Sequence of chain 1.D:
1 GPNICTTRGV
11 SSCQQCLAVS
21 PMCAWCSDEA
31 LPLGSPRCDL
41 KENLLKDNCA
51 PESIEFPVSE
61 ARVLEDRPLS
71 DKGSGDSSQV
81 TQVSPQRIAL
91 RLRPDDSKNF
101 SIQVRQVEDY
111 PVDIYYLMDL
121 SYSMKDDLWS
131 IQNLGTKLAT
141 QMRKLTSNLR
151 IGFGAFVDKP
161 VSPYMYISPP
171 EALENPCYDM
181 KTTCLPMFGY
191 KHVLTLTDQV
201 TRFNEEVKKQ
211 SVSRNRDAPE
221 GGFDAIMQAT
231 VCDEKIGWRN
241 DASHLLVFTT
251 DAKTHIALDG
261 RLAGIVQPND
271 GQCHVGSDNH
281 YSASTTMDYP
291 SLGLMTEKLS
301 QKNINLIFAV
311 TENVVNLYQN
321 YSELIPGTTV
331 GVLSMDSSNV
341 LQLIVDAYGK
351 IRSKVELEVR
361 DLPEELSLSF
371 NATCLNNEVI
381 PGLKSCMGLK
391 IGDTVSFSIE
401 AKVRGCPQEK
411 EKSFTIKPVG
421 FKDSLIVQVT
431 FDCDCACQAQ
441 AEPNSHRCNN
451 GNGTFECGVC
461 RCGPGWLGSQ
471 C

Binding-site contacts:
Ligand atom C1 contacts residue ASN99 of chain 1.D at 1.4 Å.
Ligand atom C4 contacts residue ASN99 of chain 1.D at 4.1 Å.
Ligand atom C7 contacts residue ASN99 of chain 1.D at 3.7 Å.
Ligand atom O7 contacts residue SER101 of chain 1.D at 3.1 Å (h-bond).
Ligand atom C3 contacts residue ASN99 of chain 1.D at 3.8 Å.
Ligand atom N2 contacts residue ASN99 of chain 1.D at 3.0 Å (h-bond).
Ligand atom O5 contacts residue ASN99 of chain 1.D at 2.3 Å (h-bond).
Ligand atom C7 contacts residue PHE100 of chain 1.D at 4.3 Å (hydrophobic).
Ligand atom C7 contacts residue SER101 of chain 1.D at 4.3 Å.
Ligand atom O7 contacts residue PHE100 of chain 1.D at 4.2 Å.
Ligand atom C5 contacts residue ASN99 of chain 1.D at 3.6 Å.
Ligand atom C2 contacts residue ASN99 of chain 1.D at 2.5 Å.
Ligand atom C1 contacts residue LYS98 of chain 1.D at 4.5 Å.
Ligand atom C8 contacts residue ASN99 of chain 1.D at 3.5 Å.
Ligand atom O7 contacts residue ASN99 of chain 1.D at 4.1 Å.
Ligand atom C8 contacts residue LYS98 of chain 1.D at 4.3 Å.
Ligand atom C8 contacts residue PHE100 of chain 1.D at 4.2 Å (hydrophobic).
Ligand atom N2 contacts residue LYS98 of chain 1.D at 4.0 Å.
Ligand atom O6 contacts residue NAG2 of chain 1.L at 3.6 Å.

The protein below binds the small molecule below.
Small molecule (SMILES): CC(=O)N[C@@H]1[C@@H](O)[C@H](O)[C@@H](CO)O[C@H]1O